This protein binds this small molecule.
Small molecule (SMILES): CC[C@H](C)[C@H](NC(=O)[C@@H]1CCCN1C(=O)CNC(=O)[C@H](C)NC(=O)[C@@H](N)Cc1cnc[nH]1)C(=O)N[C@@H](C)C(=O)O

Binding-site contacts:
Ligand atom C contacts residue PHE59 of chain 1.A at 3.9 Å (hydrophobic).
Ligand atom CB contacts residue LEU121 of chain 1.A at 3.8 Å (hydrophobic).
Ligand atom CA contacts residue ASN101 of chain 1.A at 3.9 Å.
Ligand atom CA contacts residue GLN62 of chain 1.A at 3.2 Å.
Ligand atom CA contacts residue HIS125 of chain 1.A at 3.5 Å.
Ligand atom O contacts residue TRP120 of chain 1.A at 2.9 Å (h-bond).
Ligand atom C contacts residue GLN62 of chain 1.A at 3.2 Å.
Ligand atom O contacts residue PHE59 of chain 1.A at 3.5 Å.
Ligand atom CD contacts residue ALA100 of chain 1.A at 3.8 Å (hydrophobic).
Ligand atom C contacts residue TRP120 of chain 1.A at 3.7 Å (hydrophobic).
Ligand atom C contacts residue GLY71 of chain 1.A at 3.7 Å.
Ligand atom O contacts residue ARG54 of chain 1.A at 2.9 Å (salt-bridge).
Ligand atom CG contacts residue PHE59 of chain 1.A at 4.0 Å (hydrophobic).
Ligand atom O contacts residue PHE59 of chain 1.A at 3.5 Å.
Ligand atom C contacts residue PHE59 of chain 1.A at 3.5 Å (hydrophobic).
Ligand atom N contacts residue ALA100 of chain 1.A at 3.6 Å.
Ligand atom CA contacts residue TRP120 of chain 1.A at 3.5 Å (hydrophobic).
Ligand atom N contacts residue PHE59 of chain 1.A at 3.9 Å.
Ligand atom OXT contacts residue TRP120 of chain 1.A at 3.8 Å.
Ligand atom CG contacts residue PHE112 of chain 1.A at 3.7 Å (hydrophobic).
Ligand atom O contacts residue ALA102 of chain 1.A at 3.5 Å.
Ligand atom CB contacts residue ASN101 of chain 1.A at 4.0 Å.
Ligand atom CD contacts residue HIS125 of chain 1.A at 4.0 Å.
Ligand atom N contacts residue GLN62 of chain 1.A at 3.4 Å (h-bond).
Ligand atom N contacts residue HIS125 of chain 1.A at 3.9 Å.
Ligand atom N contacts residue ASN101 of chain 1.A at 3.1 Å (h-bond).
Ligand atom CB contacts residue GLY71 of chain 1.A at 3.6 Å.
Ligand atom CA contacts residue ALA102 of chain 1.A at 3.7 Å (hydrophobic).
Ligand atom CD contacts residue PHE112 of chain 1.A at 3.9 Å (hydrophobic).
Ligand atom CA contacts residue GLY71 of chain 1.A at 3.9 Å.
Ligand atom N contacts residue GLY71 of chain 1.A at 3.0 Å (h-bond).
Ligand atom CA contacts residue GLY71 of chain 1.A at 3.6 Å.
Ligand atom CB contacts residue HIS125 of chain 1.A at 3.2 Å.
Ligand atom CB contacts residue ALA100 of chain 1.A at 3.2 Å (hydrophobic).
Ligand atom CB contacts residue ALA102 of chain 1.A at 4.0 Å (hydrophobic).
Ligand atom O contacts residue ASN101 of chain 1.A at 3.9 Å.
Ligand atom O contacts residue GLN62 of chain 1.A at 2.9 Å (h-bond).
Ligand atom CB contacts residue GLN110 of chain 1.A at 3.9 Å.
Ligand atom O contacts residue LEU121 of chain 1.A at 3.6 Å.
Ligand atom C contacts residue TRP120 of chain 1.A at 3.9 Å (hydrophobic).

Sequence of chain 1.A:
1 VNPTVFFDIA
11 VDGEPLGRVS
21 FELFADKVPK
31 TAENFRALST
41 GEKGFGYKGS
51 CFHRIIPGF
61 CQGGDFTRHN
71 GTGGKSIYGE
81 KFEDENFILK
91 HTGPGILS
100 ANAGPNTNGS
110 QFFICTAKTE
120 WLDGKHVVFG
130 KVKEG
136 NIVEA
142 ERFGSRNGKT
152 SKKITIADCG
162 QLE